Binding-site contacts:
Ligand atom O7 contacts residue ARG82 of chain 1.B at 3.4 Å (salt-bridge).
Ligand atom C8 contacts residue GLN217 of chain 1.B at 4.4 Å.
Ligand atom C5 contacts residue ASN219 of chain 1.B at 3.6 Å.
Ligand atom C1 contacts residue ARG82 of chain 1.B at 3.8 Å.
Ligand atom C7 contacts residue ARG82 of chain 1.B at 4.1 Å.
Ligand atom N2 contacts residue PRO83 of chain 1.B at 4.5 Å.
Ligand atom C3 contacts residue ASN219 of chain 1.B at 3.8 Å.
Ligand atom C1 contacts residue PHE80 of chain 1.B at 4.5 Å (hydrophobic).
Ligand atom O6 contacts residue PRO81 of chain 1.B at 4.4 Å.
Ligand atom O5 contacts residue ASN219 of chain 1.B at 2.3 Å (h-bond).
Ligand atom O5 contacts residue ARG82 of chain 1.B at 4.2 Å.
Ligand atom C4 contacts residue ASN219 of chain 1.B at 4.2 Å.
Ligand atom O7 contacts residue PRO83 of chain 1.B at 3.6 Å.
Ligand atom N2 contacts residue ARG82 of chain 1.B at 4.1 Å.
Ligand atom C2 contacts residue ARG82 of chain 1.B at 3.8 Å.
Ligand atom C7 contacts residue ASN219 of chain 1.B at 3.7 Å.
Ligand atom N2 contacts residue ASN219 of chain 1.B at 2.8 Å (h-bond).
Ligand atom O7 contacts residue ASN219 of chain 1.B at 4.0 Å.
Ligand atom C2 contacts residue ASN219 of chain 1.B at 2.4 Å.
Ligand atom O5 contacts residue PHE80 of chain 1.B at 3.9 Å.
Ligand atom C7 contacts residue PRO83 of chain 1.B at 4.0 Å (hydrophobic).
Ligand atom O6 contacts residue PHE80 of chain 1.B at 3.9 Å.
Ligand atom C1 contacts residue ASN219 of chain 1.B at 1.4 Å.
Ligand atom C6 contacts residue PHE80 of chain 1.B at 4.1 Å (hydrophobic).

Sequence of chain 1.B:
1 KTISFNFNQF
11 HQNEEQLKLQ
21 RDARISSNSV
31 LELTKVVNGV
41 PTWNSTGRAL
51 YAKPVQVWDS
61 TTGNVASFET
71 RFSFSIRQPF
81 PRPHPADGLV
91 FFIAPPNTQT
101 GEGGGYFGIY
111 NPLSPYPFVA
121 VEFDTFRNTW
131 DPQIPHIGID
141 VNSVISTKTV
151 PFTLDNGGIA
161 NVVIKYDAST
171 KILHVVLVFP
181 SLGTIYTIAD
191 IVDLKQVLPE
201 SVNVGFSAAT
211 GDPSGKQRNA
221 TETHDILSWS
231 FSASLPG

The small molecule below binds the protein below.
Small molecule (SMILES): CC(=O)N[C@H]1[C@H](O[C@H]2[C@H](O[C@@H]3O[C@@H](C)[C@@H](O)[C@@H](O)[C@@H]3O)[C@@H](NC(C)=O)CO[C@@H]2CO)O[C@H](CO)[C@@H](O)[C@@H]1O